This protein binds this small molecule.
Small molecule (SMILES): C[C@H](C[C@H]1O[C@@H](n2cnc3c(N)ncnc32)[C@H](O)[C@@H]1O)NC(=O)c1cc(-c2ccc(F)cc2)cc(O)c1O

Sequence of chain 1.A:
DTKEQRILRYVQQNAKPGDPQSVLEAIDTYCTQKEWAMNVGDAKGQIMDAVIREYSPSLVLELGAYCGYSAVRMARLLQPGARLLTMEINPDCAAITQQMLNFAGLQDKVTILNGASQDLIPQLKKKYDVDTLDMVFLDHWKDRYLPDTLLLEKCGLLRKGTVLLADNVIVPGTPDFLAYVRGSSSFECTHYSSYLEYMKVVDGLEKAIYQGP

Binding-site contacts:
Ligand atom N33 contacts residue SER119 of chain 1.A at 3.0 Å (h-bond).
Ligand atom C31 contacts residue GLU90 of chain 1.A at 3.6 Å.
Ligand atom O18 contacts residue GLU199 of chain 1.A at 2.5 Å (salt-bridge).
Ligand atom N24 contacts residue ILE91 of chain 1.A at 3.2 Å (h-bond).
Ligand atom C35 contacts residue ASP141 of chain 1.A at 3.3 Å.
Ligand atom F13 contacts residue NHE1 of chain 1.F at 3.6 Å.
Ligand atom C8 contacts residue ASN170 of chain 1.A at 3.5 Å.
Ligand atom C9 contacts residue GLU199 of chain 1.A at 3.1 Å.
Ligand atom O17 contacts residue MG1 of chain 1.B at 2.1 Å.
Ligand atom C20 contacts residue ILE91 of chain 1.A at 3.5 Å (hydrophobic).
Ligand atom O17 contacts residue ASN170 of chain 1.A at 2.9 Å (h-bond).
Ligand atom O16 contacts residue MET40 of chain 1.A at 3.4 Å (h-bond).
Ligand atom O36 contacts residue GLU90 of chain 1.A at 2.7 Å (salt-bridge).
Ligand atom O18 contacts residue MG1 of chain 1.B at 2.1 Å.
Ligand atom C38 contacts residue TRP143 of chain 1.A at 3.5 Å (hydrophobic).
Ligand atom O18 contacts residue ASN170 of chain 1.A at 2.8 Å (h-bond).
Ligand atom C14 contacts residue MET40 of chain 1.A at 3.2 Å (hydrophobic).
Ligand atom O25 contacts residue GLY66 of chain 1.A at 3.5 Å.
Ligand atom C38 contacts residue HIS142 of chain 1.A at 3.3 Å.
Ligand atom C9 contacts residue MG1 of chain 1.B at 2.9 Å.
Ligand atom C9 contacts residue ASN170 of chain 1.A at 3.2 Å.
Ligand atom C26 contacts residue GLU90 of chain 1.A at 3.5 Å.
Ligand atom O32 contacts residue ILE91 of chain 1.A at 3.5 Å.
Ligand atom C8 contacts residue GLU199 of chain 1.A at 3.2 Å.
Ligand atom O25 contacts residue HIS142 of chain 1.A at 3.5 Å.
Ligand atom O32 contacts residue GLU90 of chain 1.A at 2.6 Å (salt-bridge).
Ligand atom C21 contacts residue GLU90 of chain 1.A at 3.5 Å.
Ligand atom C29 contacts residue ILE91 of chain 1.A at 3.5 Å (hydrophobic).
Ligand atom C10 contacts residue MG1 of chain 1.B at 2.9 Å.
Ligand atom O18 contacts residue ASP169 of chain 1.A at 3.2 Å (salt-bridge).
Ligand atom N34 contacts residue GLN120 of chain 1.A at 3.1 Å (h-bond).
Ligand atom O36 contacts residue TYR68 of chain 1.A at 3.5 Å.
Ligand atom N27 contacts residue TRP143 of chain 1.A at 3.0 Å.
Ligand atom N34 contacts residue SER119 of chain 1.A at 3.1 Å (h-bond).
Ligand atom O17 contacts residue ASP141 of chain 1.A at 2.9 Å (salt-bridge).
Ligand atom O17 contacts residue LYS144 of chain 1.A at 3.0 Å (salt-bridge).
Ligand atom C22 contacts residue TRP143 of chain 1.A at 3.2 Å (hydrophobic).
Ligand atom C10 contacts residue ASN170 of chain 1.A at 3.3 Å.
Ligand atom C28 contacts residue SER119 of chain 1.A at 3.6 Å.
Ligand atom N15 contacts residue MET40 of chain 1.A at 3.4 Å (h-bond).